Binding-site contacts:
Ligand atom O19 contacts residue GLY117 of chain 1.A at 3.7 Å.
Ligand atom N26 contacts residue PHE329 of chain 1.A at 3.4 Å.
Ligand atom C01 contacts residue TYR128 of chain 1.A at 4.2 Å (hydrophobic).
Ligand atom C12 contacts residue PRO285 of chain 1.A at 4.2 Å (hydrophobic).
Ligand atom N03 contacts residue GLU197 of chain 1.A at 3.1 Å (salt-bridge).
Ligand atom C01 contacts residue GLY115 of chain 1.A at 3.5 Å.
Ligand atom C17 contacts residue PRO285 of chain 1.A at 4.2 Å (hydrophobic).
Ligand atom C23 contacts residue ASP70 of chain 1.A at 4.1 Å.
Ligand atom C11 contacts residue TYR332 of chain 1.A at 3.5 Å (hydrophobic).
Ligand atom C04 contacts residue GLU197 of chain 1.A at 3.8 Å.
Ligand atom N27 contacts residue PHE329 of chain 1.A at 4.2 Å.
Ligand atom N18 contacts residue GLY117 of chain 1.A at 3.8 Å.
Ligand atom C07 contacts residue TRP82 of chain 1.A at 4.1 Å (hydrophobic).
Ligand atom C25 contacts residue THR120 of chain 1.A at 3.5 Å.
Ligand atom C17 contacts residue GLY117 of chain 1.A at 3.4 Å.
Ligand atom C02 contacts residue TRP82 of chain 1.A at 3.9 Å (hydrophobic).
Ligand atom N03 contacts residue TRP82 of chain 1.A at 4.0 Å.
Ligand atom N14 contacts residue PRO285 of chain 1.A at 3.6 Å (h-bond).
Ligand atom C02 contacts residue GLU197 of chain 1.A at 4.1 Å.
Ligand atom C22 contacts residue ASP70 of chain 1.A at 4.1 Å.
Ligand atom O16 contacts residue GLY116 of chain 1.A at 3.7 Å.
Ligand atom N06 contacts residue TRP82 of chain 1.A at 4.1 Å.
Ligand atom C23 contacts residue ILE69 of chain 1.A at 4.0 Å (hydrophobic).
Ligand atom O16 contacts residue THR120 of chain 1.A at 3.8 Å.
Ligand atom C01 contacts residue TRP82 of chain 1.A at 4.1 Å (hydrophobic).
Ligand atom C12 contacts residue TYR332 of chain 1.A at 3.9 Å (hydrophobic).
Ligand atom C04 contacts residue TRP82 of chain 1.A at 4.2 Å (hydrophobic).
Ligand atom C04 contacts residue HIS438 of chain 1.A at 3.2 Å.
Ligand atom O16 contacts residue GLY117 of chain 1.A at 4.0 Å.
Ligand atom N18 contacts residue LEU286 of chain 1.A at 4.1 Å.
Ligand atom C05 contacts residue TRP82 of chain 1.A at 4.3 Å (hydrophobic).
Ligand atom O19 contacts residue LEU286 of chain 1.A at 3.8 Å.
Ligand atom C05 contacts residue HIS438 of chain 1.A at 3.6 Å.
Ligand atom C17 contacts residue GLY116 of chain 1.A at 4.3 Å.
Ligand atom C24 contacts residue THR120 of chain 1.A at 3.6 Å.
Ligand atom N03 contacts residue HIS438 of chain 1.A at 3.9 Å.
Ligand atom N18 contacts residue PRO285 of chain 1.A at 4.2 Å.
Ligand atom C01 contacts residue GLY116 of chain 1.A at 3.4 Å.
Ligand atom C24 contacts residue ASN68 of chain 1.A at 4.3 Å.
Ligand atom C04 contacts residue GLY439 of chain 1.A at 3.7 Å.

This small molecule binds to this protein.
Small molecule (SMILES): Cc1nccn1Cc1cn(CC[C@@H](NC(=O)/C=N/O)c2ccccc2)nn1

Sequence of chain 1.A:
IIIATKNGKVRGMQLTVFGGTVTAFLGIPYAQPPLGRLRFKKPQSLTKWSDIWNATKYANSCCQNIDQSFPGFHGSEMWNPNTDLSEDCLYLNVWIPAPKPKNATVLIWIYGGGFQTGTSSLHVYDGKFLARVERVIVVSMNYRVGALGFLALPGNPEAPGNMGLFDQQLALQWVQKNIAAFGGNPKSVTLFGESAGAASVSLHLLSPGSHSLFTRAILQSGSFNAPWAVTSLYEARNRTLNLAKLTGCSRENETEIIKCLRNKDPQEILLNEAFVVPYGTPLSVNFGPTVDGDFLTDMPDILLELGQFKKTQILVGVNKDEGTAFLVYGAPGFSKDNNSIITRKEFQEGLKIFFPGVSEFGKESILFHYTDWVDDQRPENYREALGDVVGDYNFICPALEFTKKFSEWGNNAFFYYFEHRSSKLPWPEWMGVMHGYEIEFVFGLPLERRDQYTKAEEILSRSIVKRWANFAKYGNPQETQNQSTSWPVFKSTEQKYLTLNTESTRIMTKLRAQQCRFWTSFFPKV